Sequence of chain 1.H:
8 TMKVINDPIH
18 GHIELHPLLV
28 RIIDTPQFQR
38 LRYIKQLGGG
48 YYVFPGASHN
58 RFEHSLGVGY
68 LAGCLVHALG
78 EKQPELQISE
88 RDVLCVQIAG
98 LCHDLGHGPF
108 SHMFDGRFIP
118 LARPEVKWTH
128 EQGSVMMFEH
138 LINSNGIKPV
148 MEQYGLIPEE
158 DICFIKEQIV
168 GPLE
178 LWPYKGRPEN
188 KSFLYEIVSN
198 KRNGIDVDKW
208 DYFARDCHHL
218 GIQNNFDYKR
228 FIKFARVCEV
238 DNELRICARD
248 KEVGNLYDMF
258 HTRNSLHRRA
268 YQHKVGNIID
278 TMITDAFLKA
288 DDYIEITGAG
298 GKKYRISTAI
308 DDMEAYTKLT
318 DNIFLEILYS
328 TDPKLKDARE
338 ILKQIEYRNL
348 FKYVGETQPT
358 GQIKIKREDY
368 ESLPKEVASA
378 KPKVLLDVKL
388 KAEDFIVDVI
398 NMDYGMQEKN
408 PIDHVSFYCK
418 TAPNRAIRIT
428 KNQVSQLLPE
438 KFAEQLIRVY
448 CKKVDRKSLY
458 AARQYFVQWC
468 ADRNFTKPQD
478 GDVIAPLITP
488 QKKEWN

Sequence of chain 1.G:
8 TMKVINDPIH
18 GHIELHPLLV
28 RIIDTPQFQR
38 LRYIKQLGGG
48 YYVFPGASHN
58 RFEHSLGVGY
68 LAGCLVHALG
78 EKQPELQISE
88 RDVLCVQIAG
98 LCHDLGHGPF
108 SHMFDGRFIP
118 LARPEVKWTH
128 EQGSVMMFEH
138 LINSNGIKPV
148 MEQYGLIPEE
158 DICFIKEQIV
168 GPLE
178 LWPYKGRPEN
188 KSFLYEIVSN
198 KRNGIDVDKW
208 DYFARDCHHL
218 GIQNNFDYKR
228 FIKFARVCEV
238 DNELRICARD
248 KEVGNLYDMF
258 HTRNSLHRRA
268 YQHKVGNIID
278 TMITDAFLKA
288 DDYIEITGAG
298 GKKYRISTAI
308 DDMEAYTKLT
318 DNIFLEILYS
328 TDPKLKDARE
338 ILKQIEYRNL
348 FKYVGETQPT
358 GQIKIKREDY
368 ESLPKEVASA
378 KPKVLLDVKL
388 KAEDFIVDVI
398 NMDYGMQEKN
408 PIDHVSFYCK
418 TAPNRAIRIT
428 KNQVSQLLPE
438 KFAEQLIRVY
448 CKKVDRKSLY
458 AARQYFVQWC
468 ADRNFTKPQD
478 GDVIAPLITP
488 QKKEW

Binding-site contacts:
Ligand atom O2A contacts residue HIS270 of chain 1.G at 2.5 Å (h-bond).
Ligand atom O1G contacts residue MG1 of chain 1.OB at 2.4 Å.
Ligand atom O1G contacts residue GTP1 of chain 1.QB at 2.5 Å (h-bond).
Ligand atom O1G contacts residue LYS417 of chain 1.F at 3.3 Å (salt-bridge).
Ligand atom C3' contacts residue VAL50 of chain 1.G at 3.1 Å (hydrophobic).
Ligand atom C2' contacts residue PHE51 of chain 1.G at 3.5 Å (hydrophobic).
Ligand atom O1A contacts residue LYS248 of chain 1.F at 2.9 Å (salt-bridge).
Ligand atom O3' contacts residue VAL50 of chain 1.G at 2.5 Å (h-bond).
Ligand atom C5' contacts residue VAL11 of chain 1.H at 3.4 Å (hydrophobic).
Ligand atom O1B contacts residue GTP1 of chain 1.QB at 2.5 Å (h-bond).
Ligand atom PB contacts residue LYS271 of chain 1.G at 3.3 Å.
Ligand atom O4' contacts residue ASN13 of chain 1.H at 3.5 Å.
Ligand atom O3B contacts residue LYS271 of chain 1.G at 2.7 Å (salt-bridge).
Ligand atom O3' contacts residue ASN13 of chain 1.H at 3.0 Å (h-bond).
Ligand atom N3 contacts residue ARG227 of chain 1.F at 3.5 Å (salt-bridge).
Ligand atom N6 contacts residue ARG266 of chain 1.G at 3.2 Å.
Ligand atom C2 contacts residue ASN13 of chain 1.H at 3.4 Å.
Ligand atom O3' contacts residue GTP1 of chain 1.QB at 3.2 Å (h-bond).
Ligand atom N6 contacts residue ASN252 of chain 1.F at 3.5 Å (h-bond).
Ligand atom N3 contacts residue ASN13 of chain 1.H at 3.1 Å (h-bond).
Ligand atom C4' contacts residue GTP1 of chain 1.QB at 3.3 Å.
Ligand atom O3A contacts residue LYS248 of chain 1.F at 3.2 Å (salt-bridge).
Ligand atom O3B contacts residue GTP1 of chain 1.QB at 3.4 Å (h-bond).
Ligand atom O4' contacts residue ARG227 of chain 1.F at 3.3 Å (salt-bridge).
Ligand atom C5' contacts residue GTP1 of chain 1.QB at 3.4 Å.
Ligand atom O2G contacts residue LYS417 of chain 1.F at 3.3 Å (salt-bridge).
Ligand atom O2G contacts residue ARG246 of chain 1.F at 2.7 Å (salt-bridge).
Ligand atom O2B contacts residue LYS271 of chain 1.G at 2.7 Å (salt-bridge).
Ligand atom PG contacts residue GTP1 of chain 1.QB at 3.4 Å.
Ligand atom C5 contacts residue ARG227 of chain 1.F at 3.5 Å.
Ligand atom O3G contacts residue ARG246 of chain 1.F at 2.8 Å (salt-bridge).
Ligand atom C3' contacts residue GTP1 of chain 1.QB at 3.2 Å.
Ligand atom O1B contacts residue MG1 of chain 1.OB at 2.4 Å.
Ligand atom O3G contacts residue LYS248 of chain 1.F at 3.0 Å (salt-bridge).
Ligand atom O2B contacts residue HIS270 of chain 1.G at 2.9 Å (h-bond).
Ligand atom C1' contacts residue PHE51 of chain 1.G at 3.4 Å (hydrophobic).
Ligand atom N9 contacts residue PHE51 of chain 1.G at 3.3 Å.
Ligand atom C4 contacts residue ARG227 of chain 1.F at 3.3 Å.
Ligand atom N7 contacts residue ARG266 of chain 1.G at 3.5 Å (salt-bridge).
Ligand atom O1A contacts residue ARG227 of chain 1.F at 2.7 Å (salt-bridge).

Sequence of chain 1.F:
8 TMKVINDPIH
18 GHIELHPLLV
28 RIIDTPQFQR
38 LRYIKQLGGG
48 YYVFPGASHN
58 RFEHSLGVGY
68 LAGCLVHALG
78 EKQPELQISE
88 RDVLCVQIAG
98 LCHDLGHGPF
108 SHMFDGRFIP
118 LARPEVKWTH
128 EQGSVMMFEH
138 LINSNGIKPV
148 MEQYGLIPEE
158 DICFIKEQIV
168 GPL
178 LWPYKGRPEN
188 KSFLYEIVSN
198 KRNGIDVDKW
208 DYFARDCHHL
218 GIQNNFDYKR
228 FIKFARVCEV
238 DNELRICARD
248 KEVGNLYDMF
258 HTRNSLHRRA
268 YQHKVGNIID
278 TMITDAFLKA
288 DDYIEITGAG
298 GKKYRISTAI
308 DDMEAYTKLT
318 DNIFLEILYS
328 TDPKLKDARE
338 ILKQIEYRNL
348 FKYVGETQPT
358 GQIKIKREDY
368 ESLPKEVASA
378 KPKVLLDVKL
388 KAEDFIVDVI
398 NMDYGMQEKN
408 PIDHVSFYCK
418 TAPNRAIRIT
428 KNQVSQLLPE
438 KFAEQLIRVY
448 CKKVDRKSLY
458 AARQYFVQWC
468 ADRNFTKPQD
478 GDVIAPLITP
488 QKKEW

The small molecule below binds the protein below.
Small molecule (SMILES): Nc1ncnc2c1ncn2[C@H]1C[C@H](O)[C@@H](CO[P](=O)(O)O[P](=O)(O)OP(=O)(O)O)O1